This protein binds this small molecule.
Small molecule (SMILES): C=C1CN=c2nc(N)[nH]c(=O)c2=N1

Sequence of chain 2.B:
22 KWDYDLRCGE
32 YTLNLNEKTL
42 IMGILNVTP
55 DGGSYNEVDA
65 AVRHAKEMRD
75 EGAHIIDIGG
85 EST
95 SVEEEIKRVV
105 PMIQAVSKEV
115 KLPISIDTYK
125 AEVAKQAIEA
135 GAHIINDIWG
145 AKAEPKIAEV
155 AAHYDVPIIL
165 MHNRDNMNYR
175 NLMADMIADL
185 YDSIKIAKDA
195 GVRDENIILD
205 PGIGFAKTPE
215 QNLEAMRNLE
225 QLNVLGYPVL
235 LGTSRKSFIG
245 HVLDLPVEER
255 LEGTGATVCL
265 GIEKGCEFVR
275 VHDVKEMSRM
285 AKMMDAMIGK

Binding-site contacts:
Ligand atom N2 contacts residue ASP204 of chain 2.B at 2.8 Å (salt-bridge).
Ligand atom N3 contacts residue ASP204 of chain 2.B at 2.5 Å (salt-bridge).
Ligand atom N1 contacts residue ARG274 of chain 2.B at 3.6 Å.
Ligand atom N3 contacts residue MET165 of chain 2.B at 3.9 Å.
Ligand atom C6 contacts residue PHE209 of chain 2.B at 3.5 Å (hydrophobic).
Ligand atom C10 contacts residue LYS240 of chain 2.B at 3.9 Å.
Ligand atom C4 contacts residue ASP204 of chain 2.B at 3.6 Å.
Ligand atom N2 contacts residue ASN140 of chain 2.B at 2.7 Å (h-bond).
Ligand atom N2 contacts residue LEU234 of chain 2.B at 3.6 Å.
Ligand atom C9 contacts residue ASP121 of chain 2.B at 3.8 Å.
Ligand atom C6A contacts residue PHE209 of chain 2.B at 3.8 Å (hydrophobic).
Ligand atom N5 contacts residue LYS240 of chain 2.B at 3.1 Å (salt-bridge).
Ligand atom C10 contacts residue PHE209 of chain 2.B at 3.8 Å (hydrophobic).
Ligand atom N8 contacts residue ILE142 of chain 2.B at 3.7 Å.
Ligand atom C7 contacts residue ARG274 of chain 2.B at 3.2 Å.
Ligand atom N5 contacts residue PHE209 of chain 2.B at 3.3 Å.
Ligand atom O4 contacts residue GLY236 of chain 2.B at 3.0 Å (h-bond).
Ligand atom O4 contacts residue PHE209 of chain 2.B at 3.6 Å.
Ligand atom C7 contacts residue ASP121 of chain 2.B at 3.5 Å.
Ligand atom C2 contacts residue ASP204 of chain 2.B at 3.1 Å.
Ligand atom O4 contacts residue ASP204 of chain 2.B at 3.9 Å.
Ligand atom N1 contacts residue ILE142 of chain 2.B at 3.7 Å.
Ligand atom O4 contacts residue LYS240 of chain 2.B at 3.0 Å (salt-bridge).
Ligand atom C9 contacts residue ARG274 of chain 2.B at 3.5 Å.
Ligand atom C6A contacts residue LYS240 of chain 2.B at 3.8 Å.
Ligand atom N5 contacts residue ARG274 of chain 2.B at 3.5 Å (salt-bridge).
Ligand atom C6A contacts residue POP1 of chain 2.K at 2.7 Å.
Ligand atom N1 contacts residue ASN140 of chain 2.B at 3.3 Å (h-bond).
Ligand atom C4 contacts residue LYS240 of chain 2.B at 3.8 Å.
Ligand atom N8 contacts residue ARG274 of chain 2.B at 3.2 Å (salt-bridge).
Ligand atom C4 contacts residue PHE209 of chain 2.B at 3.9 Å (hydrophobic).
Ligand atom C2 contacts residue ARG274 of chain 2.B at 3.8 Å.
Ligand atom N8 contacts residue ASP121 of chain 2.B at 2.8 Å (salt-bridge).
Ligand atom C9 contacts residue ILE142 of chain 2.B at 3.8 Å (hydrophobic).
Ligand atom C6 contacts residue POP1 of chain 2.K at 3.5 Å.
Ligand atom C10 contacts residue ARG274 of chain 2.B at 3.6 Å.
Ligand atom C6 contacts residue LYS240 of chain 2.B at 4.0 Å.
Ligand atom C6 contacts residue ARG274 of chain 2.B at 3.6 Å.
Ligand atom C2 contacts residue ASN140 of chain 2.B at 3.6 Å.
Ligand atom C7 contacts residue POP1 of chain 2.K at 3.4 Å.